Sequence of chain 1.B:
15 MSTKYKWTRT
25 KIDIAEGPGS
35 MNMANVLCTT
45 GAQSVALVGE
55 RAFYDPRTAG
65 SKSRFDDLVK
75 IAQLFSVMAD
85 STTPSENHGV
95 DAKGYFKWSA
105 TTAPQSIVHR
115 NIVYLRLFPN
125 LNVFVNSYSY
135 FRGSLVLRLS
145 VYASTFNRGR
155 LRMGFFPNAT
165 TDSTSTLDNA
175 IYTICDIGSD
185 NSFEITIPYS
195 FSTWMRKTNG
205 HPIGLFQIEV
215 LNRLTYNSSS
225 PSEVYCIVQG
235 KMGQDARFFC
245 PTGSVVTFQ

Binding-site contacts:
Ligand atom N3 contacts residue ARG55 of chain 1.B at 3.5 Å (salt-bridge).
Ligand atom N2 contacts residue ARG55 of chain 1.B at 3.7 Å.
Ligand atom P contacts residue TYR19 of chain 3.B at 3.7 Å.
Ligand atom C1' contacts residue ARG55 of chain 1.B at 3.4 Å.
Ligand atom OP2 contacts residue ARG202 of chain 1.A at 2.5 Å (salt-bridge).
Ligand atom C6 contacts residue TYR58 of chain 1.B at 3.5 Å (hydrophobic).
Ligand atom C4 contacts residue ARG68 of chain 1.B at 3.7 Å.
Ligand atom N1 contacts residue TRP21 of chain 4.B at 3.5 Å.
Ligand atom C5' contacts residue ARG202 of chain 1.A at 3.0 Å.
Ligand atom O2' contacts residue TYR19 of chain 3.B at 3.4 Å.
Ligand atom O4 contacts residue ASN205 of chain 1.A at 3.4 Å (h-bond).
Ligand atom C5 contacts residue TRP21 of chain 4.B at 3.4 Å (hydrophobic).
Ligand atom O2' contacts residue ARG55 of chain 1.B at 2.7 Å (salt-bridge).
Ligand atom O3' contacts residue ARG55 of chain 1.B at 3.6 Å.
Ligand atom C1' contacts residue TRP21 of chain 4.B at 3.7 Å (hydrophobic).
Ligand atom O2 contacts residue ARG55 of chain 1.B at 3.2 Å (salt-bridge).
Ligand atom O2' contacts residue THR17 of chain 4.B at 3.3 Å (h-bond).
Ligand atom C2 contacts residue ALA56 of chain 1.B at 3.7 Å (hydrophobic).
Ligand atom N2 contacts residue ALA56 of chain 1.B at 3.3 Å (h-bond).
Ligand atom O2 contacts residue TYR58 of chain 1.B at 3.8 Å.
Ligand atom C2 contacts residue TRP21 of chain 4.B at 3.8 Å (hydrophobic).
Ligand atom O4' contacts residue TRP21 of chain 4.B at 3.6 Å.
Ligand atom N1 contacts residue ALA56 of chain 1.B at 3.2 Å (h-bond).
Ligand atom C4 contacts residue TRP21 of chain 4.B at 3.7 Å (hydrophobic).
Ligand atom O3' contacts residue TYR19 of chain 3.B at 3.0 Å (h-bond).
Ligand atom C6 contacts residue TRP21 of chain 4.B at 3.3 Å (hydrophobic).
Ligand atom O4' contacts residue CYS203 of chain 1.A at 3.5 Å (h-bond).
Ligand atom C2' contacts residue ARG55 of chain 1.B at 3.6 Å.
Ligand atom N3 contacts residue ASN205 of chain 1.A at 3.7 Å.
Ligand atom OP2 contacts residue MET15 of chain 4.B at 3.5 Å.
Ligand atom P contacts residue ARG202 of chain 1.A at 3.8 Å.
Ligand atom N1 contacts residue TYR58 of chain 1.B at 3.6 Å.
Ligand atom O4 contacts residue ARG68 of chain 1.B at 3.7 Å.
Ligand atom O6 contacts residue TYR58 of chain 1.B at 3.0 Å (h-bond).
Ligand atom N2 contacts residue THR17 of chain 4.B at 3.8 Å.
Ligand atom OP2 contacts residue THR17 of chain 4.B at 3.2 Å.
Ligand atom OP1 contacts residue LYS18 of chain 3.B at 3.3 Å (salt-bridge).
Ligand atom N3 contacts residue TRP21 of chain 4.B at 3.8 Å.
Ligand atom O4 contacts residue TRP21 of chain 4.B at 3.6 Å.
Ligand atom OP1 contacts residue TYR19 of chain 3.B at 3.1 Å (h-bond).

Sequence of chain 1.A:
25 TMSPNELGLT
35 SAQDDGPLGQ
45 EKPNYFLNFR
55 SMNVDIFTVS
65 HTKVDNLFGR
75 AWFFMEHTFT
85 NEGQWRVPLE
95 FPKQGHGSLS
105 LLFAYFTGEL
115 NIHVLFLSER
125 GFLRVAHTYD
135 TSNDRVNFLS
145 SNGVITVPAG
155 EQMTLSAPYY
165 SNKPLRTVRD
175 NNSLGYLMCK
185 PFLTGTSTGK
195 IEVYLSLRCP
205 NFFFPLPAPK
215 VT

Sequence of chain 4.B:
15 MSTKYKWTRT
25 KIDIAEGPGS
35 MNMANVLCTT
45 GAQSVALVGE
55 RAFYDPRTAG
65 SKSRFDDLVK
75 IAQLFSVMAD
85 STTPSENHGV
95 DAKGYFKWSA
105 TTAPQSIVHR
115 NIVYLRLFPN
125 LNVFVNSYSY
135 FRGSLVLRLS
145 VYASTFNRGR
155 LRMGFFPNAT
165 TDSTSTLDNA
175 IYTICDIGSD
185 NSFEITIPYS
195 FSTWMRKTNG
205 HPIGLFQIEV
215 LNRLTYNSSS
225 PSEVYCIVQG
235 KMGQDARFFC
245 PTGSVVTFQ

Sequence of chain 3.B:
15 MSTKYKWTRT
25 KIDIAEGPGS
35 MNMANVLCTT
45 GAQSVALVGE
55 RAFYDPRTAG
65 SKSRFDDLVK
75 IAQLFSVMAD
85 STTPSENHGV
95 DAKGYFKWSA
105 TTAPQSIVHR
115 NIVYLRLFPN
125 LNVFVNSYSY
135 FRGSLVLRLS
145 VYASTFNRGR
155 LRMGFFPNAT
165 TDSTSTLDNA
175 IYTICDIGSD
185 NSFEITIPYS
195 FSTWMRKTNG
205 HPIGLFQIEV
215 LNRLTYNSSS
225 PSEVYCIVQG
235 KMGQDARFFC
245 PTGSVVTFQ

A protein and the small-molecule ligand that binds it are described below.
Small molecule (SMILES): Nc1nc(=O)c2ncn([C@@H]3O[C@H](CO)[C@@H](O[P](=O)(O)OC[C@H]4O[C@@H](n5ccc(=O)[nH]c5=O)[C@H](O)[C@@H]4O[P](=O)(O)OC[C@H]4O[C@@H](n5ccc(=O)[nH]c5=O)[C@H](O)[C@@H]4O[P](=O)(O)OC[C@H]4O[C@@H](n5ccc(=O)[nH]c5=O)[C@H](O)[C@@H]4O[P](=O)(O)OC[C@H]4O[C@@H](n5ccc(=O)[nH]c5=O)[C@H](O)[C@@H]4O[P](=O)(O)OC[C@H]4O[C@@H](n5ccc(=O)[nH]c5=O)[C@H](O)[C@@H]4O)[C@H]3O)c2[nH]1